A small-molecule ligand and the protein it binds are described below.
Small molecule (SMILES): [H]/N=C(\N)N[C@H]1C=C(C(=O)O)O[C@@H]([C@H](OC)[C@H](O)CO)[C@@H]1NC(C)=O

Sequence of chain 4.A:
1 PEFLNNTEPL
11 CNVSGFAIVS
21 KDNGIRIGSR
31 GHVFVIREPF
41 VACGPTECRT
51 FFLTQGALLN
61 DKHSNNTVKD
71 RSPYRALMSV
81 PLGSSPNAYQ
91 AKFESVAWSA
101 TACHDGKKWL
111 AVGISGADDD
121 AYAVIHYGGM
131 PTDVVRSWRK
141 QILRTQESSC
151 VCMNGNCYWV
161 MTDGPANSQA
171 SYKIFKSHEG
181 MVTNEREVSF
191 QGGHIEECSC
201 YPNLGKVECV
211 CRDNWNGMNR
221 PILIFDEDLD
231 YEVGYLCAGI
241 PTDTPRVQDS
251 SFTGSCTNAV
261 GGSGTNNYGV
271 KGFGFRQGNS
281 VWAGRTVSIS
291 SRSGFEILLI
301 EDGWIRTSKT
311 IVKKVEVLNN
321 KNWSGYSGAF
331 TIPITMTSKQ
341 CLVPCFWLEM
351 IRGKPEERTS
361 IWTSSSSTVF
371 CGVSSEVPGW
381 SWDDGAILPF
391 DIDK

Binding-site contacts:
Ligand atom O6 contacts residue ARG212 of chain 4.A at 3.4 Å (salt-bridge).
Ligand atom C12 contacts residue TRP98 of chain 4.A at 3.3 Å (hydrophobic).
Ligand atom C3 contacts residue ASP70 of chain 4.A at 3.3 Å.
Ligand atom N4 contacts residue ASP70 of chain 4.A at 2.8 Å (salt-bridge).
Ligand atom C1 contacts residue TYR326 of chain 4.A at 3.1 Å (hydrophobic).
Ligand atom O9 contacts residue ARG144 of chain 4.A at 3.2 Å (salt-bridge).
Ligand atom O10 contacts residue ARG71 of chain 4.A at 2.9 Å (salt-bridge).
Ligand atom N13 contacts residue GLU147 of chain 4.A at 3.0 Å (salt-bridge).
Ligand atom C4 contacts residue TYR326 of chain 4.A at 3.8 Å (hydrophobic).
Ligand atom O8 contacts residue ARG212 of chain 4.A at 3.5 Å.
Ligand atom O1A contacts residue TYR326 of chain 4.A at 3.3 Å (h-bond).
Ligand atom O1A contacts residue TYR268 of chain 4.A at 3.4 Å (h-bond).
Ligand atom O9 contacts residue ALA166 of chain 4.A at 3.6 Å.
Ligand atom C3 contacts residue TYR326 of chain 4.A at 3.0 Å (hydrophobic).
Ligand atom O6 contacts residue TYR326 of chain 4.A at 3.0 Å (h-bond).
Ligand atom O8 contacts residue GLU196 of chain 4.A at 2.7 Å (salt-bridge).
Ligand atom O9 contacts residue GLU196 of chain 4.A at 2.6 Å (salt-bridge).
Ligand atom N12 contacts residue TRP98 of chain 4.A at 2.8 Å (h-bond).
Ligand atom C4 contacts residue ASP70 of chain 4.A at 3.3 Å.
Ligand atom O10 contacts residue ASP70 of chain 4.A at 3.4 Å.
Ligand atom C8 contacts residue GLU196 of chain 4.A at 3.5 Å.
Ligand atom N12 contacts residue ARG75 of chain 4.A at 3.2 Å (salt-bridge).
Ligand atom C12 contacts residue GLU38 of chain 4.A at 3.7 Å.
Ligand atom N13 contacts residue TRP98 of chain 4.A at 3.2 Å (h-bond).
Ligand atom C9 contacts residue ASN214 of chain 4.A at 3.6 Å.
Ligand atom C6 contacts residue GLU197 of chain 4.A at 3.7 Å.
Ligand atom C3 contacts residue GLU38 of chain 4.A at 3.6 Å.
Ligand atom O1B contacts residue ARG37 of chain 4.A at 2.8 Å (salt-bridge).
Ligand atom C9 contacts residue GLU196 of chain 4.A at 3.2 Å.
Ligand atom O1B contacts residue TYR326 of chain 4.A at 3.5 Å (h-bond).
Ligand atom O1A contacts residue ARG212 of chain 4.A at 3.1 Å (salt-bridge).
Ligand atom C2 contacts residue TYR326 of chain 4.A at 2.9 Å (hydrophobic).
Ligand atom O1B contacts residue ARG292 of chain 4.A at 2.8 Å (salt-bridge).
Ligand atom C8 contacts residue ARG212 of chain 4.A at 3.7 Å.
Ligand atom O1A contacts residue ARG292 of chain 4.A at 2.7 Å (salt-bridge).
Ligand atom N4 contacts residue GLU38 of chain 4.A at 3.3 Å (salt-bridge).
Ligand atom N12 contacts residue ASP70 of chain 4.A at 2.9 Å (salt-bridge).
Ligand atom C11 contacts residue TRP98 of chain 4.A at 3.6 Å (hydrophobic).
Ligand atom C13 contacts residue ARG71 of chain 4.A at 3.7 Å.
Ligand atom C1 contacts residue ARG292 of chain 4.A at 3.5 Å.